Sequence of chain 1.D:
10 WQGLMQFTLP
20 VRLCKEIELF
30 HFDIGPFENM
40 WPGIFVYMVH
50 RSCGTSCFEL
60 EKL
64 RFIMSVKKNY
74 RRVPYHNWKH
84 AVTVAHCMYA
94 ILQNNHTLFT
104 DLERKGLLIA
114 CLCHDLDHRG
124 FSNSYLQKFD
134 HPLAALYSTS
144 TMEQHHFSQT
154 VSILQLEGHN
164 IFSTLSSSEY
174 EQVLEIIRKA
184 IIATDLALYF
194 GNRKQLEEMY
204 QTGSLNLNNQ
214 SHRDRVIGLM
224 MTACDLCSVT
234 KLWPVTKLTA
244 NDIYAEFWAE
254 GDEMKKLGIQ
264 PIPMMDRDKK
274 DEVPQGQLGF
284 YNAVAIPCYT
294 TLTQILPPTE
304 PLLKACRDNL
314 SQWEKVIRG

Binding-site contacts:
Ligand atom C5 contacts residue MET267 of chain 1.D at 3.7 Å (hydrophobic).
Ligand atom C24 contacts residue LEU229 of chain 1.D at 3.6 Å (hydrophobic).
Ligand atom C13 contacts residue GLY279 of chain 1.D at 3.6 Å.
Ligand atom N22 contacts residue PHE283 of chain 1.D at 3.6 Å.
Ligand atom O26 contacts residue PHE283 of chain 1.D at 3.6 Å.
Ligand atom C11 contacts residue GLY279 of chain 1.D at 3.7 Å.
Ligand atom C4 contacts residue PHE283 of chain 1.D at 3.5 Å (hydrophobic).
Ligand atom C7 contacts residue TYR247 of chain 1.D at 3.6 Å (hydrophobic).
Ligand atom C15 contacts residue PRO266 of chain 1.D at 3.5 Å (hydrophobic).
Ligand atom C7 contacts residue PHE250 of chain 1.D at 3.8 Å (hydrophobic).
Ligand atom N2 contacts residue PHE283 of chain 1.D at 3.4 Å.
Ligand atom C8 contacts residue MET267 of chain 1.D at 3.6 Å (hydrophobic).
Ligand atom C7 contacts residue GLN280 of chain 1.D at 3.5 Å.
Ligand atom C8 contacts residue TYR247 of chain 1.D at 3.4 Å (hydrophobic).
Ligand atom C19 contacts residue PHE283 of chain 1.D at 3.8 Å (hydrophobic).
Ligand atom C16 contacts residue GLU275 of chain 1.D at 3.6 Å.
Ligand atom C6 contacts residue MET267 of chain 1.D at 3.5 Å (hydrophobic).
Ligand atom N23 contacts residue ILE246 of chain 1.D at 3.8 Å.
Ligand atom O3 contacts residue GLN280 of chain 1.D at 2.9 Å (h-bond).
Ligand atom C27 contacts residue ILE246 of chain 1.D at 3.6 Å (hydrophobic).
Ligand atom N10 contacts residue MET267 of chain 1.D at 3.7 Å.
Ligand atom C11 contacts residue MET267 of chain 1.D at 3.7 Å (hydrophobic).
Ligand atom C5 contacts residue PHE283 of chain 1.D at 3.1 Å (hydrophobic).
Ligand atom C17 contacts residue LYS272 of chain 1.D at 3.8 Å.
Ligand atom C18 contacts residue MET267 of chain 1.D at 3.8 Å (hydrophobic).
Ligand atom C13 contacts residue MET267 of chain 1.D at 3.6 Å (hydrophobic).
Ligand atom C11 contacts residue TYR247 of chain 1.D at 3.8 Å (hydrophobic).
Ligand atom C18 contacts residue TYR247 of chain 1.D at 3.8 Å (hydrophobic).
Ligand atom N12 contacts residue TYR247 of chain 1.D at 2.7 Å (h-bond).
Ligand atom N22 contacts residue ILE246 of chain 1.D at 3.6 Å.
Ligand atom N12 contacts residue MET267 of chain 1.D at 3.8 Å.
Ligand atom C21 contacts residue PHE250 of chain 1.D at 3.8 Å (hydrophobic).
Ligand atom C27 contacts residue SER231 of chain 1.D at 3.8 Å.
Ligand atom C1 contacts residue PHE283 of chain 1.D at 3.8 Å (hydrophobic).
Ligand atom C9 contacts residue MET267 of chain 1.D at 3.6 Å (hydrophobic).
Ligand atom C20 contacts residue PHE283 of chain 1.D at 3.6 Å (hydrophobic).
Ligand atom N25 contacts residue PHE250 of chain 1.D at 3.6 Å.
Ligand atom C17 contacts residue GLU275 of chain 1.D at 3.5 Å.
Ligand atom C14 contacts residue GLY279 of chain 1.D at 3.7 Å.
Ligand atom C28 contacts residue PHE250 of chain 1.D at 3.7 Å (hydrophobic).

This small molecule binds to this protein.
Small molecule (SMILES): CN(C)C(=O)c1cnn(C)c1C(=O)Nc1ccc2[nH]c(-c3ccccc3)nc2c1